A small-molecule ligand and the protein it binds are described below.
Small molecule (SMILES): Nc1nc2c(ncn2[C@@H]2O[C@H](CO[P](=O)(O)O[P](=O)(O)NP(=O)(O)O)[C@@H](O)[C@H]2O)c(=O)[nH]1

Binding-site contacts:
Ligand atom O2B contacts residue MG1 of chain 1.R at 1.7 Å.
Ligand atom O6 contacts residue ASP123 of chain 1.D at 3.6 Å (salt-bridge).
Ligand atom N3B contacts residue GLY17 of chain 1.D at 3.1 Å (h-bond).
Ligand atom O6 contacts residue LYS121 of chain 1.D at 3.4 Å.
Ligand atom O2A contacts residue GLY19 of chain 1.D at 3.6 Å.
Ligand atom O3A contacts residue GLY19 of chain 1.D at 3.3 Å (h-bond).
Ligand atom C2' contacts residue VAL33 of chain 1.D at 3.6 Å (hydrophobic).
Ligand atom O4' contacts residue LYS121 of chain 1.D at 3.3 Å (salt-bridge).
Ligand atom O2' contacts residue ASP34 of chain 1.D at 3.2 Å (salt-bridge).
Ligand atom O1B contacts residue GLY17 of chain 1.D at 3.6 Å.
Ligand atom C5' contacts residue GLY17 of chain 1.D at 3.7 Å.
Ligand atom C8 contacts residue GLY19 of chain 1.D at 3.7 Å.
Ligand atom O3G contacts residue GLY64 of chain 1.D at 2.9 Å (h-bond).
Ligand atom N2 contacts residue LEU124 of chain 1.D at 3.4 Å.
Ligand atom N1 contacts residue ASP123 of chain 1.D at 2.8 Å (salt-bridge).
Ligand atom C8 contacts residue ALA22 of chain 1.D at 3.6 Å (hydrophobic).
Ligand atom O6 contacts residue SER149 of chain 1.D at 3.4 Å.
Ligand atom C3' contacts residue GLU35 of chain 1.D at 3.7 Å.
Ligand atom O3' contacts residue ASP34 of chain 1.D at 3.0 Å (salt-bridge).
Ligand atom O6 contacts residue ASN120 of chain 1.D at 3.4 Å (h-bond).
Ligand atom O1B contacts residue GLY19 of chain 1.D at 3.2 Å (h-bond).
Ligand atom O2' contacts residue VAL33 of chain 1.D at 2.8 Å (h-bond).
Ligand atom O6 contacts residue ALA150 of chain 1.D at 2.8 Å (h-bond).
Ligand atom PB contacts residue LYS20 of chain 1.D at 3.6 Å.
Ligand atom O3G contacts residue LYS20 of chain 1.D at 2.9 Å (salt-bridge).
Ligand atom O1B contacts residue LYS20 of chain 1.D at 2.8 Å (salt-bridge).
Ligand atom O2A contacts residue SER21 of chain 1.D at 3.3 Å (h-bond).
Ligand atom O2' contacts residue PHE32 of chain 1.D at 3.4 Å.
Ligand atom N7 contacts residue ASN120 of chain 1.D at 3.1 Å (h-bond).
Ligand atom O2G contacts residue MG1 of chain 1.R at 2.1 Å.
Ligand atom O1G contacts residue TYR36 of chain 1.D at 3.6 Å.
Ligand atom N3B contacts residue MG1 of chain 1.R at 3.4 Å.
Ligand atom N2 contacts residue ASP123 of chain 1.D at 3.0 Å (salt-bridge).
Ligand atom O5' contacts residue GLY19 of chain 1.D at 3.7 Å.
Ligand atom PG contacts residue MG1 of chain 1.R at 3.2 Å.
Ligand atom PB contacts residue MG1 of chain 1.R at 3.0 Å.
Ligand atom C6 contacts residue ASP123 of chain 1.D at 3.7 Å.
Ligand atom O2A contacts residue ALA22 of chain 1.D at 2.8 Å (h-bond).
Ligand atom O2B contacts residue SER21 of chain 1.D at 3.2 Å (h-bond).
Ligand atom O1B contacts residue VAL18 of chain 1.D at 3.4 Å (h-bond).

Sequence of chain 1.D:
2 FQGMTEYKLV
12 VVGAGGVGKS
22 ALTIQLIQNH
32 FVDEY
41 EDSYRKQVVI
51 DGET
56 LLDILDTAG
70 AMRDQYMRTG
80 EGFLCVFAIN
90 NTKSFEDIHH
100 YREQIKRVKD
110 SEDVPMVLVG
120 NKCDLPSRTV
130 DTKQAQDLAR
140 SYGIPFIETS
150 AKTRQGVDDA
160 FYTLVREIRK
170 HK